Sequence of chain 1.B:
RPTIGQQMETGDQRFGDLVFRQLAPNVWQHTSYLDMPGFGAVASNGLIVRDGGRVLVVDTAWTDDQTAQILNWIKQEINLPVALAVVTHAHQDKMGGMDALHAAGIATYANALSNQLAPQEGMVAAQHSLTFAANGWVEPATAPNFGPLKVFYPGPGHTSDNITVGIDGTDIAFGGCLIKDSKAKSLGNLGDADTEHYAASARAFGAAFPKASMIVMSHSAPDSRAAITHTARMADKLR

Sequence of chain 1.A:
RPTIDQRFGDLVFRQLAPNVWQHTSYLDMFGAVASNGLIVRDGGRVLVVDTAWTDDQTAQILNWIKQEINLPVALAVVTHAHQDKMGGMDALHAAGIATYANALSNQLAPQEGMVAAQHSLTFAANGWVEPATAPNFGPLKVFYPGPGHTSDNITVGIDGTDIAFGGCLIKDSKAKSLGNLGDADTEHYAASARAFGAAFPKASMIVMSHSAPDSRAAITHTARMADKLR

Binding-site contacts:
Ligand atom O contacts residue ZN1 of chain 1.C at 2.8 Å.
Ligand atom OAK contacts residue GLN95 of chain 1.A at 3.0 Å (h-bond).
Ligand atom OAH contacts residue GLN95 of chain 1.A at 3.0 Å (h-bond).
Ligand atom CAB contacts residue LEU37 of chain 1.A at 3.5 Å (hydrophobic).
Ligand atom OAK contacts residue ASP96 of chain 1.A at 3.2 Å (salt-bridge).
Ligand atom NAR contacts residue ZN1 of chain 1.D at 2.4 Å.
Ligand atom OAX contacts residue LYS183 of chain 1.A at 3.4 Å (salt-bridge).
Ligand atom CAS contacts residue ZN1 of chain 1.D at 3.1 Å.
Ligand atom CAI contacts residue GLN95 of chain 1.A at 3.4 Å.
Ligand atom CAS contacts residue HIS222 of chain 1.A at 3.4 Å.
Ligand atom CAW contacts residue HIS161 of chain 1.A at 3.6 Å.
Ligand atom CAE contacts residue GLY41 of chain 1.B at 3.2 Å.
Ligand atom O contacts residue HIS94 of chain 1.A at 3.0 Å (h-bond).
Ligand atom OAY contacts residue LYS183 of chain 1.A at 2.9 Å (salt-bridge).
Ligand atom OAX contacts residue ZN1 of chain 1.D at 2.1 Å.
Ligand atom CAJ contacts residue GLY41 of chain 1.B at 3.6 Å.
Ligand atom CAI contacts residue GLU124 of chain 1.A at 3.6 Å.
Ligand atom NAR contacts residue ASP96 of chain 1.A at 3.2 Å (salt-bridge).
Ligand atom OAX contacts residue HIS161 of chain 1.A at 3.3 Å.
Ligand atom SAV contacts residue PHE42 of chain 1.B at 3.5 Å.
Ligand atom OXT contacts residue ASN192 of chain 1.A at 2.7 Å (h-bond).
Ligand atom CB contacts residue ZN1 of chain 1.D at 3.4 Å.
Ligand atom OAK contacts residue TRP65 of chain 1.A at 3.6 Å.
Ligand atom CAD contacts residue GLY41 of chain 1.B at 3.6 Å.
Ligand atom CAW contacts residue HIS222 of chain 1.A at 3.4 Å.
Ligand atom OBD contacts residue THR6 of chain 1.B at 3.4 Å.
Ligand atom N contacts residue GLY41 of chain 1.B at 2.9 Å (h-bond).
Ligand atom CAU contacts residue PHE42 of chain 1.B at 3.5 Å (hydrophobic).
Ligand atom NBC contacts residue ILE7 of chain 1.A at 2.7 Å.
Ligand atom CB contacts residue ASP96 of chain 1.A at 3.3 Å.
Ligand atom CAW contacts residue ZN1 of chain 1.D at 3.0 Å.
Ligand atom CAF contacts residue GLY41 of chain 1.B at 3.3 Å.
Ligand atom OAX contacts residue CYS180 of chain 1.A at 3.1 Å.
Ligand atom OAX contacts residue HIS222 of chain 1.A at 3.0 Å (h-bond).
Ligand atom CAW contacts residue LYS183 of chain 1.A at 3.5 Å.
Ligand atom OAY contacts residue ASN192 of chain 1.A at 3.0 Å (h-bond).
Ligand atom OXT contacts residue GLY41 of chain 1.B at 2.7 Å (h-bond).
Ligand atom NAR contacts residue HIS222 of chain 1.A at 3.2 Å (h-bond).
Ligand atom OBA contacts residue PHE42 of chain 1.B at 3.2 Å.
Ligand atom O contacts residue HIS161 of chain 1.A at 3.1 Å.

A small-molecule ligand and the protein it binds are described below.
Small molecule (SMILES): CO/N=C(\C(=O)N[C@H](C(=O)O)[C@@H]1N=C(C(=O)O)[C@@H](COC(N)=O)CS1)c1ccco1